Binding-site contacts:
Ligand atom C8 contacts residue ASN227 of chain 1.G at 4.5 Å.
Ligand atom O7 contacts residue ARG251 of chain 1.G at 4.0 Å.
Ligand atom C8 contacts residue ASP202 of chain 1.G at 3.8 Å.
Ligand atom C5 contacts residue ARG251 of chain 1.G at 3.4 Å.
Ligand atom C6 contacts residue ARG251 of chain 1.G at 4.2 Å.
Ligand atom O7 contacts residue ASN227 of chain 1.G at 3.6 Å.
Ligand atom N2 contacts residue ASP202 of chain 1.G at 3.6 Å (salt-bridge).
Ligand atom N2 contacts residue ASN227 of chain 1.G at 2.9 Å (h-bond).
Ligand atom C3 contacts residue ASN227 of chain 1.G at 3.8 Å.
Ligand atom C2 contacts residue ASP202 of chain 1.G at 4.2 Å.
Ligand atom C7 contacts residue ASP202 of chain 1.G at 4.1 Å.
Ligand atom C2 contacts residue ASN227 of chain 1.G at 2.5 Å.
Ligand atom C1 contacts residue ASN227 of chain 1.G at 1.4 Å.
Ligand atom C5 contacts residue ASN227 of chain 1.G at 3.7 Å.
Ligand atom O5 contacts residue ASN227 of chain 1.G at 2.4 Å (h-bond).
Ligand atom C1 contacts residue ARG251 of chain 1.G at 3.3 Å.
Ligand atom C4 contacts residue ASN227 of chain 1.G at 4.3 Å.
Ligand atom C1 contacts residue ASP202 of chain 1.G at 4.4 Å.
Ligand atom O5 contacts residue ARG251 of chain 1.G at 3.3 Å (salt-bridge).
Ligand atom C7 contacts residue ASN227 of chain 1.G at 3.4 Å.

A protein and the small-molecule ligand that binds it are described below.
Small molecule (SMILES): CC(=O)N[C@H]1[C@H](O[C@H]2[C@H](O)[C@@H](NC(C)=O)CO[C@@H]2CO)O[C@H](CO)[C@@H](O)[C@@H]1O

Sequence of chain 1.G:
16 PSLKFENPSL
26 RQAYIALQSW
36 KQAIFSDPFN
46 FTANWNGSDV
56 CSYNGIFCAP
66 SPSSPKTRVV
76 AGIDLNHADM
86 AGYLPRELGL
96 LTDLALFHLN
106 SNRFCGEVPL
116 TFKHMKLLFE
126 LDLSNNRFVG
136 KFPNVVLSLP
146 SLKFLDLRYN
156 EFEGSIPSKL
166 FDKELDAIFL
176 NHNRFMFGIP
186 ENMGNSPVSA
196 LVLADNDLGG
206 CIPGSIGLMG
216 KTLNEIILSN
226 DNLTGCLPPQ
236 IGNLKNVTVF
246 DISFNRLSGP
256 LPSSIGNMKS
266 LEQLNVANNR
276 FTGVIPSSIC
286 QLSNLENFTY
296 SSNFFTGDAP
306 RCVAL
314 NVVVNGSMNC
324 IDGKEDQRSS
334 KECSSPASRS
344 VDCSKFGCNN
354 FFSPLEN